This small molecule binds to this protein.
Small molecule (SMILES): CC(C)CCC[C@@H](C)[C@H]1CC[C@H]2[C@@H]3CC=C4C[C@@H](OC(=O)CCC(=O)O)CC[C@]4(C)[C@H]3CC[C@]12C

Sequence of chain 1.A:
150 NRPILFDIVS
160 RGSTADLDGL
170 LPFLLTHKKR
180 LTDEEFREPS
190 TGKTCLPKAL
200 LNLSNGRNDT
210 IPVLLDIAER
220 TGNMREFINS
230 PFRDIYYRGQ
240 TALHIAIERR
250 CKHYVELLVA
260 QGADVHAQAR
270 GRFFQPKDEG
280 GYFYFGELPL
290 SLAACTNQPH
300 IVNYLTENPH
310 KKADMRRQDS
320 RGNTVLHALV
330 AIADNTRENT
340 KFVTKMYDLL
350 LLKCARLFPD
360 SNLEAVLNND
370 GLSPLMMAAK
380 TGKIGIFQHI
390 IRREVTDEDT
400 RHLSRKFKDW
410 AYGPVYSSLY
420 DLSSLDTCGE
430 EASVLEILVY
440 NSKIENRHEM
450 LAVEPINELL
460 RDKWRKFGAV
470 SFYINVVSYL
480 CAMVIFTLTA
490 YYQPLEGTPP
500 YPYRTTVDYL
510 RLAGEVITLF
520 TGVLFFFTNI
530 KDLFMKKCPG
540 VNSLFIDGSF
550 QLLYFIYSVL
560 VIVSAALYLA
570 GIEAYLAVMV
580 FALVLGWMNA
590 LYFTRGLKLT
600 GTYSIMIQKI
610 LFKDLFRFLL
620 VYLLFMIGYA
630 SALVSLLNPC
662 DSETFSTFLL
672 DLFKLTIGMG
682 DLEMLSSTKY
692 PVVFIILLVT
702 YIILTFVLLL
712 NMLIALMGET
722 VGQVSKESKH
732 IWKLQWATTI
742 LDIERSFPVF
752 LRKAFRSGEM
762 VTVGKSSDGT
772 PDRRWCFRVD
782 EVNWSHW

Binding-site contacts:
Ligand atom CAZ contacts residue SER667 of chain 1.C at 4.3 Å.
Ligand atom CAK contacts residue LEU670 of chain 1.C at 3.4 Å (hydrophobic).
Ligand atom CAR contacts residue VAL693 of chain 1.A at 3.6 Å (hydrophobic).
Ligand atom OAF contacts residue GLU664 of chain 1.C at 4.0 Å.
Ligand atom CAC contacts residue VAL700 of chain 1.A at 3.7 Å (hydrophobic).
Ligand atom CAA contacts residue ILE704 of chain 1.A at 3.3 Å (hydrophobic).
Ligand atom CBD contacts residue LEU670 of chain 1.C at 4.4 Å (hydrophobic).
Ligand atom CBB contacts residue VAL700 of chain 1.A at 4.0 Å (hydrophobic).
Ligand atom CBG contacts residue LEU670 of chain 1.C at 4.2 Å (hydrophobic).
Ligand atom CBA contacts residue ILE704 of chain 1.A at 4.0 Å (hydrophobic).
Ligand atom CAA contacts residue LEU618 of chain 1.C at 4.1 Å (hydrophobic).
Ligand atom CAB contacts residue TYR621 of chain 1.C at 3.3 Å (hydrophobic).
Ligand atom CAP contacts residue PHE674 of chain 1.C at 4.1 Å (hydrophobic).
Ligand atom CAQ contacts residue PHE674 of chain 1.C at 4.2 Å (hydrophobic).
Ligand atom CAK contacts residue SER667 of chain 1.C at 4.3 Å.
Ligand atom CAE contacts residue ILE696 of chain 1.A at 4.3 Å (hydrophobic).
Ligand atom CAQ contacts residue LEU670 of chain 1.C at 3.8 Å (hydrophobic).
Ligand atom CAT contacts residue VAL693 of chain 1.A at 3.9 Å (hydrophobic).
Ligand atom CAB contacts residue MET625 of chain 1.C at 4.1 Å (hydrophobic).
Ligand atom CAI contacts residue LEU671 of chain 1.C at 4.1 Å (hydrophobic).
Ligand atom CAK contacts residue LEU671 of chain 1.C at 4.0 Å (hydrophobic).
Ligand atom CAM contacts residue SER667 of chain 1.C at 3.5 Å.
Ligand atom CAI contacts residue SER667 of chain 1.C at 3.5 Å.
Ligand atom CAE contacts residue VAL700 of chain 1.A at 3.5 Å (hydrophobic).
Ligand atom CAY contacts residue SER667 of chain 1.C at 4.5 Å.
Ligand atom CAD contacts residue ILE696 of chain 1.A at 3.4 Å (hydrophobic).
Ligand atom CAI contacts residue LEU670 of chain 1.C at 4.2 Å (hydrophobic).
Ligand atom CAV contacts residue SER667 of chain 1.C at 4.2 Å.

Sequence of chain 1.C:
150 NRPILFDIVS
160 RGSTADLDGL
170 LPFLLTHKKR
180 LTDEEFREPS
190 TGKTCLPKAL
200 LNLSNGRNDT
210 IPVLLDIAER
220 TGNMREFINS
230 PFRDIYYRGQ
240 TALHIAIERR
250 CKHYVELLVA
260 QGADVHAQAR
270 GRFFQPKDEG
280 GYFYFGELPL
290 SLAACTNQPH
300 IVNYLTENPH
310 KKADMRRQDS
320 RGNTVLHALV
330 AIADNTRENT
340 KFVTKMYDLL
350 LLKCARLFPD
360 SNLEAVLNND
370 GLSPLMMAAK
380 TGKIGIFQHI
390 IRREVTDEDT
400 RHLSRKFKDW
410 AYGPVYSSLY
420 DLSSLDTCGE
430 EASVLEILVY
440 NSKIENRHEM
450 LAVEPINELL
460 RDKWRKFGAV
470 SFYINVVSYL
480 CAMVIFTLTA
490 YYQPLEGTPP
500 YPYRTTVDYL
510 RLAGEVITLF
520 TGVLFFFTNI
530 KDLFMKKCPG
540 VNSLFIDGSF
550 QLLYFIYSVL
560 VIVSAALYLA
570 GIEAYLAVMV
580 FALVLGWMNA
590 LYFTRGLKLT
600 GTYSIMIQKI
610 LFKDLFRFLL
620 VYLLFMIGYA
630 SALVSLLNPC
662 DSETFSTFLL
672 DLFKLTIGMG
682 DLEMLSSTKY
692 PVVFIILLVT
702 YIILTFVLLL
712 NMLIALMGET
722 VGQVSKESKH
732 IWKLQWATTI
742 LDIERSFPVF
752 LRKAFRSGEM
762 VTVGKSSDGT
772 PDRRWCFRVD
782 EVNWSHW